This protein binds this small molecule.
Small molecule (SMILES): COc1ccc(Cn2cnc3cc4c(cc32)CCCC4)cc1C

Sequence of chain 1.D:
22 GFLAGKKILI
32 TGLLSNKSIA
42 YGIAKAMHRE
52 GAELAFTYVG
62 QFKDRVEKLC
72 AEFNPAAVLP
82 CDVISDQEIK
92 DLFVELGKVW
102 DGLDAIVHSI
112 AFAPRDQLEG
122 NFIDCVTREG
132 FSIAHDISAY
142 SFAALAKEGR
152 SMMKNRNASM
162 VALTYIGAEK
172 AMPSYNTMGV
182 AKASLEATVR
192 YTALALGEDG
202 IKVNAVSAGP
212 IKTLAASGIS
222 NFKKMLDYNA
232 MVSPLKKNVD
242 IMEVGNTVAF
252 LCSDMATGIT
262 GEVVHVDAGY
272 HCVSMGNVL

Sequence of chain 1.A:
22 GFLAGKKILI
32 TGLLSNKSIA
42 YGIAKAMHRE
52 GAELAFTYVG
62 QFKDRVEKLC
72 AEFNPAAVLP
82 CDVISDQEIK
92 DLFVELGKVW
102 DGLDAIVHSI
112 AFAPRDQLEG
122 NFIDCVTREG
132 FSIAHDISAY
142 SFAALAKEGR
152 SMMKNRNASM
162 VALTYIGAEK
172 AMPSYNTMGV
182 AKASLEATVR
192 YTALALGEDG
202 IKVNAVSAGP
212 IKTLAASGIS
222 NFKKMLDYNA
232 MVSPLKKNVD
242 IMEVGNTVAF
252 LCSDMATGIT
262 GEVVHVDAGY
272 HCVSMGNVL

Binding-site contacts:
Ligand atom C18 contacts residue ALA216 of chain 1.D at 3.9 Å (hydrophobic).
Ligand atom C22 contacts residue PRO174 of chain 1.D at 3.5 Å (hydrophobic).
Ligand atom C15 contacts residue TYR166 of chain 1.D at 3.4 Å (hydrophobic).
Ligand atom O21 contacts residue MET226 of chain 1.D at 3.5 Å (h-bond).
Ligand atom C8 contacts residue NAD1 of chain 1.Y at 3.5 Å.
Ligand atom C4 contacts residue ALA216 of chain 1.D at 3.5 Å (hydrophobic).
Ligand atom O21 contacts residue TYR176 of chain 1.D at 3.9 Å.
Ligand atom C22 contacts residue TYR166 of chain 1.D at 3.9 Å (hydrophobic).
Ligand atom C22 contacts residue MET226 of chain 1.D at 3.6 Å (hydrophobic).
Ligand atom C8 contacts residue TYR176 of chain 1.D at 3.5 Å (hydrophobic).
Ligand atom C6 contacts residue NAD1 of chain 1.Y at 3.4 Å.
Ligand atom C16 contacts residue TYR166 of chain 1.D at 3.8 Å (hydrophobic).
Ligand atom N7 contacts residue NAD1 of chain 1.Y at 2.7 Å (h-bond).
Ligand atom C12 contacts residue TYR176 of chain 1.D at 3.6 Å (hydrophobic).
Ligand atom O21 contacts residue PRO174 of chain 1.D at 3.4 Å (h-bond).
Ligand atom C12 contacts residue ILE220 of chain 1.D at 3.9 Å (hydrophobic).
Ligand atom C14 contacts residue TYR176 of chain 1.D at 3.7 Å (hydrophobic).
Ligand atom C13 contacts residue TYR176 of chain 1.D at 3.5 Å (hydrophobic).
Ligand atom C17 contacts residue LEU119 of chain 1.D at 3.6 Å (hydrophobic).
Ligand atom C3 contacts residue NAD1 of chain 1.Y at 3.5 Å.
Ligand atom C3 contacts residue ALA112 of chain 1.D at 3.9 Å (hydrophobic).
Ligand atom C14 contacts residue MET226 of chain 1.D at 3.8 Å (hydrophobic).
Ligand atom C23 contacts residue SER175 of chain 1.D at 3.8 Å.
Ligand atom C23 contacts residue ILE220 of chain 1.D at 3.7 Å (hydrophobic).
Ligand atom C17 contacts residue ILE220 of chain 1.D at 4.0 Å (hydrophobic).
Ligand atom C19 contacts residue ALA114 of chain 1.D at 3.6 Å (hydrophobic).
Ligand atom C16 contacts residue PHE223 of chain 1.D at 4.0 Å (hydrophobic).
Ligand atom C11 contacts residue PHE223 of chain 1.D at 3.8 Å (hydrophobic).
Ligand atom C17 contacts residue ALA216 of chain 1.D at 3.2 Å (hydrophobic).
Ligand atom C22 contacts residue MET173 of chain 1.D at 3.9 Å (hydrophobic).
Ligand atom C23 contacts residue TYR176 of chain 1.D at 3.9 Å (hydrophobic).
Ligand atom C6 contacts residue TYR176 of chain 1.D at 3.6 Å (hydrophobic).
Ligand atom C10 contacts residue PHE223 of chain 1.D at 3.8 Å (hydrophobic).
Ligand atom C5 contacts residue TYR176 of chain 1.D at 3.8 Å (hydrophobic).
Ligand atom N9 contacts residue TYR176 of chain 1.D at 3.8 Å.
Ligand atom C22 contacts residue MET276 of chain 1.A at 3.7 Å (hydrophobic).
Ligand atom C20 contacts residue PHE113 of chain 1.D at 3.9 Å (hydrophobic).
Ligand atom C2 contacts residue ALA216 of chain 1.D at 3.7 Å (hydrophobic).
Ligand atom C10 contacts residue NAD1 of chain 1.Y at 3.5 Å.
Ligand atom N7 contacts residue TYR176 of chain 1.D at 2.9 Å (h-bond).